Sequence of chain 1.A:
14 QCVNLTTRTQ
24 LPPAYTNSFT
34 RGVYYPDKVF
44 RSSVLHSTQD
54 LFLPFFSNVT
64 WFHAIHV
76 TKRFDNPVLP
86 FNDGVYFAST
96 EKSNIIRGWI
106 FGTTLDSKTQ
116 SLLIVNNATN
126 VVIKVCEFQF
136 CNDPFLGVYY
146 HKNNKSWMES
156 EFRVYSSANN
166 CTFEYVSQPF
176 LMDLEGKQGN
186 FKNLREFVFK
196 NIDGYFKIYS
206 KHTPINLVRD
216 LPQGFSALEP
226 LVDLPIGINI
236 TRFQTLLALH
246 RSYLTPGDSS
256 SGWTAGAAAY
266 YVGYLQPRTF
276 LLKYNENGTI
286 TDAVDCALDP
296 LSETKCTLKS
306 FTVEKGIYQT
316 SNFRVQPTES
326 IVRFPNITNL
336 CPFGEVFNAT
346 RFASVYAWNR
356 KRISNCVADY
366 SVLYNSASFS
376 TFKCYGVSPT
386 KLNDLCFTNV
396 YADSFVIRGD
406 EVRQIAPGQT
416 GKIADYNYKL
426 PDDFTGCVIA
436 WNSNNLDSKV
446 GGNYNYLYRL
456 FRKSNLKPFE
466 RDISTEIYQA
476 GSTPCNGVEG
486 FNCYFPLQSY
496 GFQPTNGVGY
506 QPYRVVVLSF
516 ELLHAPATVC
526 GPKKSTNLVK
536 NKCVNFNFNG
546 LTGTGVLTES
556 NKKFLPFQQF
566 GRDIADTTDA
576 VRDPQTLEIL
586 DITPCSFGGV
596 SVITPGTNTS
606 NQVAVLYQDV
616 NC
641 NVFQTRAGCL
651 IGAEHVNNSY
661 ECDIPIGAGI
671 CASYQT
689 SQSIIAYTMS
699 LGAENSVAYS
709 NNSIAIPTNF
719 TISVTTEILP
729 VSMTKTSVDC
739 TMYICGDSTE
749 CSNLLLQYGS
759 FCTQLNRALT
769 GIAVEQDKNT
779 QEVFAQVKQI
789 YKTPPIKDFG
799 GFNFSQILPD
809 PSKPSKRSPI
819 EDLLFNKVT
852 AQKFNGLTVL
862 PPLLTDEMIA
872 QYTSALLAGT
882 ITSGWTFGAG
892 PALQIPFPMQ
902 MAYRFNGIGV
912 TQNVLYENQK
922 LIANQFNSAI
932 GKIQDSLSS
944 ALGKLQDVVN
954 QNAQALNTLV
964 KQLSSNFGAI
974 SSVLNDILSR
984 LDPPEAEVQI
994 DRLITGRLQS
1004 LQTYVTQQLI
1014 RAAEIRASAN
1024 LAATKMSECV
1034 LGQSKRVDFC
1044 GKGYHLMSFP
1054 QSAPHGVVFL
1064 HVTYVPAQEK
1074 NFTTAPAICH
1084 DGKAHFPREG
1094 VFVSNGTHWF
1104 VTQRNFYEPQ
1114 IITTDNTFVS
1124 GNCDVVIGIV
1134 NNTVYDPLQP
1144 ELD

Sequence of chain 1.B:
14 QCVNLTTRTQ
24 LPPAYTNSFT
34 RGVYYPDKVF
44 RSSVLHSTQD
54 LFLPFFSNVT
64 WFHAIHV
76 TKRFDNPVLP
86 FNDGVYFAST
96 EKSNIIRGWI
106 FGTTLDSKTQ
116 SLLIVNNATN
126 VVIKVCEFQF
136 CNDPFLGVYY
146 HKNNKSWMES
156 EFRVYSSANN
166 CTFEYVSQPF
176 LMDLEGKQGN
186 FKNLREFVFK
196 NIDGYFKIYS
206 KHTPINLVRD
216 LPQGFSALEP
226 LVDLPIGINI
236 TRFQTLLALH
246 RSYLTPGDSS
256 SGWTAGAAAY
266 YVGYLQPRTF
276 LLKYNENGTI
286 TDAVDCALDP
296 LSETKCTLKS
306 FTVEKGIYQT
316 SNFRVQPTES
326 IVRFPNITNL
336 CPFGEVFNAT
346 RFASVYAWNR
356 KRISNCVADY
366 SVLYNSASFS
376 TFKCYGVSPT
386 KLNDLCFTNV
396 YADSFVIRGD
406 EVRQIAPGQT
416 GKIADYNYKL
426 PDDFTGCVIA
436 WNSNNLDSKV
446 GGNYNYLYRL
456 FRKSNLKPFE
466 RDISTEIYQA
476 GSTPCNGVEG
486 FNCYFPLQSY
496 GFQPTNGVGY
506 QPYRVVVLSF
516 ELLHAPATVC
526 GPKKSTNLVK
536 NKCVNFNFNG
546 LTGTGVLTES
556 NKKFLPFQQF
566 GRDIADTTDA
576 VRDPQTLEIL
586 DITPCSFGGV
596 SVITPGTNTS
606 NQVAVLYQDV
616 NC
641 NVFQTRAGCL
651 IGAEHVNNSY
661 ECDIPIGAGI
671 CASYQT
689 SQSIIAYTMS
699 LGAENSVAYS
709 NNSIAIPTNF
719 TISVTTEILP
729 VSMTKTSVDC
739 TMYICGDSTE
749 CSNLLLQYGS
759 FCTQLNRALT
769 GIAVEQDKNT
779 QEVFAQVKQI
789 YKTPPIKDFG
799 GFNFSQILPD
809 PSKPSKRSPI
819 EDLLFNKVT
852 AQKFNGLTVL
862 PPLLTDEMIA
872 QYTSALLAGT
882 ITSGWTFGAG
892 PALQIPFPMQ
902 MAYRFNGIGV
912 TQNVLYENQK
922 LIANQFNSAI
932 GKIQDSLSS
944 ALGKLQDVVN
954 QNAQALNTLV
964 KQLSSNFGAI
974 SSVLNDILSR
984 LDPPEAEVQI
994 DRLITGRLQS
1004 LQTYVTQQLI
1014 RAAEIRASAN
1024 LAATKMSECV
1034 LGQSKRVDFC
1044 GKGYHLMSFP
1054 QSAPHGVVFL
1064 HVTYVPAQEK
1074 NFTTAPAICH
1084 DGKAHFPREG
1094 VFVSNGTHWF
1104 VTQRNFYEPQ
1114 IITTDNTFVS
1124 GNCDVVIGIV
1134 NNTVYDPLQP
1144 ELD

The small molecule below binds the protein below.
Small molecule (SMILES): CC(=O)N[C@@H]1[C@@H](O)[C@H](O)[C@@H](CO)O[C@H]1O

Binding-site contacts:
Ligand atom C2 contacts residue ASN709 of chain 1.A at 2.5 Å.
Ligand atom N2 contacts residue ASN709 of chain 1.A at 2.9 Å (h-bond).
Ligand atom C3 contacts residue ASN709 of chain 1.A at 3.8 Å.
Ligand atom O6 contacts residue ASP796 of chain 1.B at 4.5 Å.
Ligand atom C1 contacts residue ASN709 of chain 1.A at 1.4 Å.
Ligand atom O5 contacts residue ASN709 of chain 1.A at 2.4 Å (h-bond).
Ligand atom C7 contacts residue ASN709 of chain 1.A at 3.3 Å.
Ligand atom C8 contacts residue ASN710 of chain 1.A at 4.4 Å.
Ligand atom C5 contacts residue ASN709 of chain 1.A at 3.7 Å.
Ligand atom O7 contacts residue ASN709 of chain 1.A at 3.4 Å (h-bond).
Ligand atom C4 contacts residue ASN709 of chain 1.A at 4.2 Å.
Ligand atom O5 contacts residue ASP796 of chain 1.B at 4.0 Å.
Ligand atom C8 contacts residue ASN709 of chain 1.A at 4.5 Å.